Binding-site contacts:
Ligand atom C5 contacts residue ASN122 of chain 2.D at 3.6 Å.
Ligand atom C7 contacts residue ASN122 of chain 2.D at 3.6 Å.
Ligand atom N2 contacts residue ASN122 of chain 2.D at 3.0 Å (h-bond).
Ligand atom C8 contacts residue LYS133 of chain 2.D at 4.0 Å.
Ligand atom O7 contacts residue PHE121 of chain 2.D at 4.5 Å.
Ligand atom C8 contacts residue SER120 of chain 2.D at 3.3 Å.
Ligand atom C1 contacts residue ASN122 of chain 2.D at 1.4 Å.
Ligand atom O7 contacts residue THR98 of chain 2.D at 4.0 Å.
Ligand atom N2 contacts residue LYS133 of chain 2.D at 4.4 Å.
Ligand atom O7 contacts residue GLN100 of chain 2.D at 4.0 Å.
Ligand atom C7 contacts residue GLN100 of chain 2.D at 4.0 Å.
Ligand atom C8 contacts residue PHE121 of chain 2.D at 3.5 Å (hydrophobic).
Ligand atom O5 contacts residue ASN122 of chain 2.D at 2.3 Å (h-bond).
Ligand atom O7 contacts residue ASN122 of chain 2.D at 3.8 Å.
Ligand atom C2 contacts residue ASN122 of chain 2.D at 2.5 Å.
Ligand atom C8 contacts residue ASN122 of chain 2.D at 4.1 Å.
Ligand atom C8 contacts residue GLN100 of chain 2.D at 3.6 Å.
Ligand atom C4 contacts residue ASN122 of chain 2.D at 4.2 Å.
Ligand atom C3 contacts residue ASN122 of chain 2.D at 3.8 Å.
Ligand atom C7 contacts residue PHE121 of chain 2.D at 4.3 Å (hydrophobic).

Sequence of chain 2.D:
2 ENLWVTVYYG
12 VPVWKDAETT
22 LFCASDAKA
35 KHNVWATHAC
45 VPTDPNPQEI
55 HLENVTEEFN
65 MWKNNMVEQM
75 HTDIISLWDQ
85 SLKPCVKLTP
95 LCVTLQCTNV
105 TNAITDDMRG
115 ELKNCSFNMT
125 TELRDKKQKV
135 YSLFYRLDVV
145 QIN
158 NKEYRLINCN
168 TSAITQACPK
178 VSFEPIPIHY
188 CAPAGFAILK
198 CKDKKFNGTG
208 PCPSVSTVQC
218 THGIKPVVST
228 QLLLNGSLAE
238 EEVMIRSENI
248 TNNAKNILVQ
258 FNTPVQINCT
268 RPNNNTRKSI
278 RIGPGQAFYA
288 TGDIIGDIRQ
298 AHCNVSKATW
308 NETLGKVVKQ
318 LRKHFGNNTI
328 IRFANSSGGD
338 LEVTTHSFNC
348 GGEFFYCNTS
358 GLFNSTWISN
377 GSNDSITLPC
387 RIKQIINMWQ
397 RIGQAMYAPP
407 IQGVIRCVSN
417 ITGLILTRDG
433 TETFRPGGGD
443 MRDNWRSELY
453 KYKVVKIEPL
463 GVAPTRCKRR

This protein binds this small molecule.
Small molecule (SMILES): CC(=O)N[C@@H]1[C@@H](O)[C@H](O)[C@@H](CO)O[C@H]1O